The protein below binds the small molecule below.
Small molecule (SMILES): OC[C@H]1O[C@@H](O)[C@H](O)[C@@H](O)[C@H]1O

Binding-site contacts:
Ligand atom C2 contacts residue LRD1 of chain 1.UA at 2.3 Å.
Ligand atom O6 contacts residue VAL101 of chain 1.L at 3.9 Å.
Ligand atom O6 contacts residue HIS50 of chain 1.L at 2.9 Å (h-bond).
Ligand atom C3 contacts residue ASN107 of chain 1.L at 4.2 Å.
Ligand atom O5 contacts residue HIS50 of chain 1.L at 3.5 Å (h-bond).
Ligand atom C1 contacts residue HIS50 of chain 1.L at 4.4 Å.
Ligand atom O4 contacts residue TYR36 of chain 1.L at 3.9 Å.
Ligand atom O6 contacts residue GLN53 of chain 1.L at 2.9 Å (h-bond).
Ligand atom C5 contacts residue GLN53 of chain 1.L at 3.0 Å.
Ligand atom O5 contacts residue GLN53 of chain 1.L at 3.2 Å (h-bond).
Ligand atom O6 contacts residue CYS62 of chain 1.L at 4.3 Å.
Ligand atom C2 contacts residue ASN107 of chain 1.L at 4.2 Å.
Ligand atom C4 contacts residue LRD1 of chain 1.UA at 4.0 Å.
Ligand atom C3 contacts residue LRD1 of chain 1.UA at 3.6 Å.
Ligand atom O2 contacts residue ASN107 of chain 1.L at 3.6 Å.
Ligand atom O4 contacts residue ASP100 of chain 1.L at 3.2 Å (salt-bridge).
Ligand atom C1 contacts residue GLN53 of chain 1.L at 4.2 Å.
Ligand atom O4 contacts residue CA1 of chain 1.TA at 2.8 Å.
Ligand atom C4 contacts residue CA1 of chain 1.TA at 3.8 Å.
Ligand atom O5 contacts residue LRD1 of chain 1.UA at 2.3 Å (h-bond).
Ligand atom O2 contacts residue TYR36 of chain 1.L at 4.0 Å.
Ligand atom C6 contacts residue HIS50 of chain 1.L at 4.0 Å.
Ligand atom O6 contacts residue PRO51 of chain 1.L at 4.3 Å.
Ligand atom O3 contacts residue ASN107 of chain 1.L at 3.1 Å (h-bond).
Ligand atom C5 contacts residue LRD1 of chain 1.UA at 3.6 Å.
Ligand atom O4 contacts residue THR104 of chain 1.L at 3.4 Å (h-bond).
Ligand atom C2 contacts residue TYR36 of chain 1.L at 3.7 Å (hydrophobic).
Ligand atom C4 contacts residue THR104 of chain 1.L at 3.7 Å.
Ligand atom O3 contacts residue CA1 of chain 1.TA at 2.9 Å.
Ligand atom C2 contacts residue CA1 of chain 1.TA at 4.0 Å.
Ligand atom C6 contacts residue VAL101 of chain 1.L at 3.4 Å (hydrophobic).
Ligand atom C3 contacts residue CA1 of chain 1.TA at 3.7 Å.
Ligand atom O2 contacts residue LRD1 of chain 1.UA at 2.8 Å (h-bond).
Ligand atom O5 contacts residue TYR36 of chain 1.L at 4.0 Å.
Ligand atom O3 contacts residue TYR36 of chain 1.L at 4.2 Å.
Ligand atom C6 contacts residue GLN53 of chain 1.L at 3.0 Å.
Ligand atom C5 contacts residue HIS50 of chain 1.L at 4.3 Å.
Ligand atom C1 contacts residue LRD1 of chain 1.UA at 1.4 Å.
Ligand atom O3 contacts residue THR104 of chain 1.L at 3.6 Å.
Ligand atom C3 contacts residue THR104 of chain 1.L at 4.3 Å.

Sequence of chain 1.L:
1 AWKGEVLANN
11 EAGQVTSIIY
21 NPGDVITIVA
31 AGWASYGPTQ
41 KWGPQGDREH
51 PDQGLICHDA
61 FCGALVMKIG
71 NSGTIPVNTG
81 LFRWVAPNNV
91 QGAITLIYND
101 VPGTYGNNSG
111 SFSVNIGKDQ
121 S